Binding-site contacts:
Ligand atom O14 contacts residue ASN125 of chain 1.A at 3.2 Å (h-bond).
Ligand atom O14 contacts residue MET55 of chain 1.A at 4.1 Å.
Ligand atom C10 contacts residue VAL20 of chain 1.A at 4.1 Å (hydrophobic).
Ligand atom C18 contacts residue GLN43 of chain 1.A at 4.0 Å.
Ligand atom C25 contacts residue MET55 of chain 1.A at 4.1 Å (hydrophobic).
Ligand atom C18 contacts residue THR51 of chain 1.A at 3.9 Å.
Ligand atom C10 contacts residue TRP127 of chain 1.A at 3.9 Å (hydrophobic).
Ligand atom C9 contacts residue PHE42 of chain 1.A at 3.7 Å (hydrophobic).
Ligand atom C9 contacts residue PHE21 of chain 1.A at 3.9 Å (hydrophobic).
Ligand atom O30 contacts residue PHE21 of chain 1.A at 3.4 Å.
Ligand atom C28 contacts residue ASP186 of chain 1.A at 3.6 Å.
Ligand atom C11 contacts residue ASP12 of chain 1.A at 3.8 Å.
Ligand atom C11 contacts residue TRP127 of chain 1.A at 4.1 Å (hydrophobic).
Ligand atom C31 contacts residue PHE21 of chain 1.A at 4.0 Å (hydrophobic).
Ligand atom C1 contacts residue ILE187 of chain 1.A at 4.0 Å (hydrophobic).
Ligand atom C22 contacts residue PRO162 of chain 1.A at 4.1 Å (hydrophobic).
Ligand atom C19 contacts residue GLN43 of chain 1.A at 3.9 Å.
Ligand atom N6 contacts residue ILE187 of chain 1.A at 3.8 Å.
Ligand atom C25 contacts residue THR52 of chain 1.A at 3.8 Å.
Ligand atom C24 contacts residue GLY46 of chain 1.A at 4.0 Å.
Ligand atom C17 contacts residue PHE42 of chain 1.A at 4.1 Å (hydrophobic).
Ligand atom C5 contacts residue ILE187 of chain 1.A at 3.9 Å (hydrophobic).
Ligand atom C25 contacts residue THR51 of chain 1.A at 4.1 Å.
Ligand atom C8 contacts residue MET55 of chain 1.A at 4.0 Å (hydrophobic).
Ligand atom N7 contacts residue PHE21 of chain 1.A at 3.8 Å.
Ligand atom C24 contacts residue THR52 of chain 1.A at 3.4 Å.
Ligand atom C11 contacts residue ASN125 of chain 1.A at 4.0 Å.
Ligand atom C12 contacts residue ASP12 of chain 1.A at 3.8 Å.
Ligand atom C17 contacts residue THR51 of chain 1.A at 3.8 Å.
Ligand atom C10 contacts residue MET55 of chain 1.A at 4.0 Å (hydrophobic).
Ligand atom N15 contacts residue PHE42 of chain 1.A at 4.0 Å.
Ligand atom O26 contacts residue THR52 of chain 1.A at 2.6 Å (h-bond).
Ligand atom C23 contacts residue THR52 of chain 1.A at 3.4 Å.
Ligand atom C11 contacts residue MET55 of chain 1.A at 4.2 Å (hydrophobic).
Ligand atom C18 contacts residue PHE42 of chain 1.A at 4.0 Å (hydrophobic).
Ligand atom O26 contacts residue VAL160 of chain 1.A at 3.7 Å.
Ligand atom C20 contacts residue GLN43 of chain 1.A at 3.9 Å.
Ligand atom C27 contacts residue ILE187 of chain 1.A at 4.0 Å (hydrophobic).
Ligand atom N4 contacts residue ASP12 of chain 1.A at 4.2 Å.
Ligand atom C22 contacts residue LYS161 of chain 1.A at 3.6 Å.

Sequence of chain 1.A:
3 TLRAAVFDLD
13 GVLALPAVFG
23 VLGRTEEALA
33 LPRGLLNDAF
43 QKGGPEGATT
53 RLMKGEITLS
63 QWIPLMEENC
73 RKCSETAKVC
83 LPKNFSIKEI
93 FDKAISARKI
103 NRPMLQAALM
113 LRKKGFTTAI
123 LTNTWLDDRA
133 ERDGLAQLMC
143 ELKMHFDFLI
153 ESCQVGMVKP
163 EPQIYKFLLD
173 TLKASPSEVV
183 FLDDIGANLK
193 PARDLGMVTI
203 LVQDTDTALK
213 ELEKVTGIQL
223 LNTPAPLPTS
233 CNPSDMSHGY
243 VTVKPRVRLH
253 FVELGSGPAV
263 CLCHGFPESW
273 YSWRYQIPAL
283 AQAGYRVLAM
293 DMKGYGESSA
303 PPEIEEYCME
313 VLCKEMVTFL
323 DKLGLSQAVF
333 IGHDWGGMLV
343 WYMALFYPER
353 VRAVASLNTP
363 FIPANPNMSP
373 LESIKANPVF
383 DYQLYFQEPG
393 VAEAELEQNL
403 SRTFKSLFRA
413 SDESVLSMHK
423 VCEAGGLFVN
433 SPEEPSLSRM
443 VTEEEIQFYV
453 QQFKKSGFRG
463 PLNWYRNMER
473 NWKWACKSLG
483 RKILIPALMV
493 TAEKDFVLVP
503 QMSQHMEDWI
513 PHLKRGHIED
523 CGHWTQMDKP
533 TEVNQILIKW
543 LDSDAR

The small molecule below binds the protein below.
Small molecule (SMILES): O=C(NC1[C@@H]2CC3C[C@H]1CC(O)(C3)C2)c1cnc(N[C@H]2CCOC2)nc1C1CCCC1